Sequence of chain 1.B:
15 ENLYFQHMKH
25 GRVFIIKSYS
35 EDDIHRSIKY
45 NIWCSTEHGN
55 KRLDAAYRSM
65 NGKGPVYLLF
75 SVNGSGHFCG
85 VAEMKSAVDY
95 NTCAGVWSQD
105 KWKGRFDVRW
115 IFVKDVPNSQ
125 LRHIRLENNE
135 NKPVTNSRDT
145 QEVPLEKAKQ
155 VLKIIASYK

Binding-site contacts:
Ligand atom C08 contacts residue LYS31 of chain 1.B at 3.5 Å.
Ligand atom N16 contacts residue TRP106 of chain 1.B at 3.4 Å.
Ligand atom C12 contacts residue TRP106 of chain 1.B at 3.5 Å (hydrophobic).
Ligand atom C12 contacts residue LYS31 of chain 1.B at 3.2 Å.
Ligand atom N20 contacts residue CYS48 of chain 1.B at 2.7 Å (h-bond).
Ligand atom C15 contacts residue LYS31 of chain 1.B at 3.7 Å.
Ligand atom C21 contacts residue CYS48 of chain 1.B at 3.3 Å (hydrophobic).
Ligand atom C17 contacts residue ASP37 of chain 1.B at 3.2 Å.
Ligand atom N18 contacts residue ASP37 of chain 1.B at 2.7 Å (salt-bridge).
Ligand atom O05 contacts residue TYR33 of chain 1.B at 3.2 Å (h-bond).
Ligand atom C04 contacts residue THR50 of chain 1.B at 3.7 Å.
Ligand atom C01 contacts residue LYS31 of chain 1.B at 3.4 Å.
Ligand atom C19 contacts residue TRP47 of chain 1.B at 3.7 Å (hydrophobic).
Ligand atom O09 contacts residue LYS31 of chain 1.B at 3.7 Å.
Ligand atom C15 contacts residue SER32 of chain 1.B at 3.7 Å.
Ligand atom N11 contacts residue LYS31 of chain 1.B at 3.2 Å (salt-bridge).
Ligand atom O07 contacts residue ASP143 of chain 1.B at 3.7 Å.
Ligand atom C17 contacts residue TRP106 of chain 1.B at 3.6 Å (hydrophobic).
Ligand atom O05 contacts residue LYS105 of chain 1.B at 3.2 Å (salt-bridge).
Ligand atom C10 contacts residue TYR33 of chain 1.B at 3.2 Å (hydrophobic).
Ligand atom O02 contacts residue TRP106 of chain 1.B at 3.2 Å.
Ligand atom N13 contacts residue TRP106 of chain 1.B at 3.4 Å.
Ligand atom N18 contacts residue TRP106 of chain 1.B at 3.6 Å.
Ligand atom C12 contacts residue ASP143 of chain 1.B at 3.2 Å.
Ligand atom C14 contacts residue TRP106 of chain 1.B at 3.4 Å (hydrophobic).
Ligand atom N11 contacts residue TRP106 of chain 1.B at 3.4 Å.
Ligand atom C10 contacts residue ASN77 of chain 1.B at 3.8 Å.
Ligand atom O07 contacts residue ARG142 of chain 1.B at 3.5 Å (salt-bridge).
Ligand atom N18 contacts residue SER32 of chain 1.B at 3.5 Å (h-bond).
Ligand atom C03 contacts residue TYR33 of chain 1.B at 3.4 Å (hydrophobic).
Ligand atom N20 contacts residue TRP47 of chain 1.B at 3.3 Å.
Ligand atom C19 contacts residue TRP106 of chain 1.B at 3.6 Å (hydrophobic).
Ligand atom C19 contacts residue ASP37 of chain 1.B at 3.8 Å.
Ligand atom N16 contacts residue TYR33 of chain 1.B at 3.2 Å (h-bond).
Ligand atom C21 contacts residue TRP101 of chain 1.B at 3.6 Å (hydrophobic).
Ligand atom O02 contacts residue TYR33 of chain 1.B at 3.5 Å.
Ligand atom C15 contacts residue TRP106 of chain 1.B at 3.2 Å (hydrophobic).
Ligand atom C21 contacts residue ASP37 of chain 1.B at 3.4 Å.
Ligand atom C17 contacts residue SER32 of chain 1.B at 3.1 Å.
Ligand atom N16 contacts residue SER32 of chain 1.B at 3.5 Å (h-bond).

The small molecule below binds the protein below.
Small molecule (SMILES): CNc1ncnc2c1ncn2[C@@H]1O[C@H](CO)[C@H](O)[C@H]1OC